Binding-site contacts:
Ligand atom O3 contacts residue ASN128 of chain 1.C at 3.1 Å (h-bond).
Ligand atom O3 contacts residue PHE126 of chain 1.C at 3.8 Å.
Ligand atom O3 contacts residue GLY105 of chain 1.C at 2.6 Å (h-bond).
Ligand atom C4 contacts residue PHE126 of chain 1.C at 3.5 Å (hydrophobic).
Ligand atom C6 contacts residue ASP212 of chain 1.C at 4.3 Å.
Ligand atom C3 contacts residue ASN128 of chain 1.C at 3.5 Å.
Ligand atom C4 contacts residue ASP87 of chain 1.C at 3.4 Å.
Ligand atom O6 contacts residue GLY215 of chain 1.C at 3.3 Å.
Ligand atom C1 contacts residue SER214 of chain 1.C at 3.9 Å.
Ligand atom C6 contacts residue GLY211 of chain 1.C at 4.3 Å.
Ligand atom C1 contacts residue ASP212 of chain 1.C at 4.2 Å.
Ligand atom O6 contacts residue ALA220 of chain 1.C at 4.2 Å.
Ligand atom C2 contacts residue ASN128 of chain 1.C at 4.1 Å.
Ligand atom C2 contacts residue SER214 of chain 1.C at 3.4 Å.
Ligand atom C4 contacts residue ASP212 of chain 1.C at 4.3 Å.
Ligand atom O4 contacts residue GLY215 of chain 1.C at 3.6 Å.
Ligand atom C3 contacts residue ASP87 of chain 1.C at 3.5 Å.
Ligand atom C6 contacts residue GLY215 of chain 1.C at 4.2 Å.
Ligand atom C6 contacts residue HIS84 of chain 1.C at 4.0 Å.
Ligand atom O6 contacts residue HIS84 of chain 1.C at 3.3 Å (h-bond).
Ligand atom C6 contacts residue PHE126 of chain 1.C at 4.0 Å (hydrophobic).
Ligand atom O3 contacts residue ASP87 of chain 1.C at 2.6 Å (salt-bridge).
Ligand atom C3 contacts residue GLY105 of chain 1.C at 3.9 Å.
Ligand atom O5 contacts residue SER214 of chain 1.C at 4.1 Å.
Ligand atom C3 contacts residue PHE126 of chain 1.C at 3.5 Å (hydrophobic).
Ligand atom O2 contacts residue SER214 of chain 1.C at 2.8 Å (h-bond).
Ligand atom O2 contacts residue GLY105 of chain 1.C at 4.1 Å.
Ligand atom O4 contacts residue ASP87 of chain 1.C at 2.7 Å (salt-bridge).
Ligand atom O5 contacts residue GLY215 of chain 1.C at 3.7 Å.
Ligand atom O4 contacts residue GLY211 of chain 1.C at 3.4 Å.
Ligand atom O4 contacts residue ASP212 of chain 1.C at 3.0 Å (salt-bridge).
Ligand atom C6 contacts residue ALA220 of chain 1.C at 3.8 Å (hydrophobic).
Ligand atom O4 contacts residue GLY104 of chain 1.C at 4.1 Å.
Ligand atom C5 contacts residue PHE126 of chain 1.C at 3.5 Å (hydrophobic).
Ligand atom O4 contacts residue ALA86 of chain 1.C at 4.1 Å.
Ligand atom O5 contacts residue ASP212 of chain 1.C at 3.9 Å.
Ligand atom O2 contacts residue ASN128 of chain 1.C at 3.5 Å (h-bond).
Ligand atom C2 contacts residue ASP212 of chain 1.C at 3.9 Å.
Ligand atom C2 contacts residue GLY215 of chain 1.C at 4.1 Å.
Ligand atom O3 contacts residue GLY104 of chain 1.C at 3.4 Å.

Sequence of chain 1.C:
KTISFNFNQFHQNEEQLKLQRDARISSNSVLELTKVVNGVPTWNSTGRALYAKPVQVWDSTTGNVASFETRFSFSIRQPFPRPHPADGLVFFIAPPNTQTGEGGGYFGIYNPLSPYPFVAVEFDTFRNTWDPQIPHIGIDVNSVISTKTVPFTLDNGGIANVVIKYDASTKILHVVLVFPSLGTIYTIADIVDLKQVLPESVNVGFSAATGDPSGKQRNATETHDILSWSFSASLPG

A protein and the small-molecule ligand that binds it are described below.
Small molecule (SMILES): OC[C@H]1O[C@H](O[C@@H]2[C@@H](O)[C@@H](O)O[C@H](CO)[C@@H]2O)[C@H](O)[C@@H](O)[C@H]1O